The protein below binds the small molecule below.
Small molecule (SMILES): O=C(O)c1ccc([Hg]O)cc1

Sequence of chain 1.A:
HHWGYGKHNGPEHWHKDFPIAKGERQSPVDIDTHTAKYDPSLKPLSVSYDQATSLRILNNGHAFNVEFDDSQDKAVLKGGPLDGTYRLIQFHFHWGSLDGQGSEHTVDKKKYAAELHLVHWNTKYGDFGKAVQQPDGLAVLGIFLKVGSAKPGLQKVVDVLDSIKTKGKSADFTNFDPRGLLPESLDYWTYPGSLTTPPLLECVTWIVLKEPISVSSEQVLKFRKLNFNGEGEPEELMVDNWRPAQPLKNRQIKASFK

Binding-site contacts:
Ligand atom HG contacts residue VAL134 of chain 1.A at 4.1 Å.
Ligand atom HG contacts residue CYS205 of chain 1.A at 2.3 Å.
Ligand atom C3 contacts residue GLU204 of chain 1.A at 4.3 Å.
Ligand atom C6 contacts residue HG1 of chain 1.J at 4.1 Å.
Ligand atom C5 contacts residue HG1 of chain 1.J at 4.2 Å.
Ligand atom C4 contacts residue PRO137 of chain 1.A at 3.9 Å (hydrophobic).
Ligand atom C3 contacts residue PRO137 of chain 1.A at 3.8 Å (hydrophobic).
Ligand atom C7 contacts residue GLN136 of chain 1.A at 3.5 Å.
Ligand atom C7 contacts residue PRO137 of chain 1.A at 3.5 Å (hydrophobic).
Ligand atom HG contacts residue GLN136 of chain 1.A at 2.9 Å.
Ligand atom C6 contacts residue PRO137 of chain 1.A at 3.7 Å (hydrophobic).
Ligand atom C6 contacts residue GLN136 of chain 1.A at 3.9 Å.
Ligand atom C4 contacts residue GLN135 of chain 1.A at 4.3 Å.
Ligand atom C5 contacts residue GLN136 of chain 1.A at 4.3 Å.
Ligand atom HG contacts residue PRO137 of chain 1.A at 3.9 Å.
Ligand atom C7 contacts residue CYS205 of chain 1.A at 4.4 Å (hydrophobic).
Ligand atom C7 contacts residue HG1 of chain 1.J at 3.2 Å.
Ligand atom C7 contacts residue GLN135 of chain 1.A at 4.3 Å.
Ligand atom C6 contacts residue GLN135 of chain 1.A at 3.5 Å.
Ligand atom C7 contacts residue GLU204 of chain 1.A at 3.6 Å.
Ligand atom C5 contacts residue PRO137 of chain 1.A at 3.6 Å (hydrophobic).
Ligand atom C2 contacts residue PRO137 of chain 1.A at 4.2 Å (hydrophobic).
Ligand atom HG contacts residue HG1 of chain 1.J at 1.2 Å.
Ligand atom C5 contacts residue GLU204 of chain 1.A at 3.2 Å.
Ligand atom HG contacts residue GLU204 of chain 1.A at 3.1 Å.
Ligand atom HG contacts residue GLN135 of chain 1.A at 4.2 Å.